Sequence of chain 1.A:
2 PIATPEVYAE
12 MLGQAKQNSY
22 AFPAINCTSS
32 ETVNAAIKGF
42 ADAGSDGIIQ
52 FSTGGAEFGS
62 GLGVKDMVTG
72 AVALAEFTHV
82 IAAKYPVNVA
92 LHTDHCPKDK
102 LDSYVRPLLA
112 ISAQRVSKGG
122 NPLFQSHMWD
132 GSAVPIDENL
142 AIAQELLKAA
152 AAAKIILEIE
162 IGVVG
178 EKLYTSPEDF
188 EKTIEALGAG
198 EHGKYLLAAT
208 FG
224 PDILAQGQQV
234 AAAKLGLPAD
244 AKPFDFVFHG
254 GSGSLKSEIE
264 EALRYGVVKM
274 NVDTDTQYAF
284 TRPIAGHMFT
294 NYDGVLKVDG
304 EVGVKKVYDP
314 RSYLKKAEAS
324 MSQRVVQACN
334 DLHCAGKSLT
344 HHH

A small-molecule ligand and the protein it binds are described below.
Small molecule (SMILES): O=C(O)c1ccc2cccc(O)c2n1

Binding-site contacts:
Ligand atom C09 contacts residue LEU180 of chain 1.A at 4.0 Å (hydrophobic).
Ligand atom C04 contacts residue ZN1 of chain 1.B at 2.8 Å.
Ligand atom C02 contacts residue ZN1 of chain 1.B at 2.8 Å.
Ligand atom C02 contacts residue HIS96 of chain 1.A at 3.9 Å.
Ligand atom C04 contacts residue HIS252 of chain 1.A at 4.2 Å.
Ligand atom N05 contacts residue HIS96 of chain 1.A at 3.6 Å.
Ligand atom C11 contacts residue ZN1 of chain 1.B at 3.0 Å.
Ligand atom N05 contacts residue ZN1 of chain 1.B at 2.0 Å.
Ligand atom C09 contacts residue VAL165 of chain 1.A at 4.2 Å (hydrophobic).
Ligand atom C08 contacts residue LYS179 of chain 1.A at 4.1 Å.
Ligand atom N05 contacts residue HIS252 of chain 1.A at 3.6 Å.
Ligand atom C06 contacts residue ZN1 of chain 1.B at 2.9 Å.
Ligand atom O12 contacts residue GLU161 of chain 1.A at 2.5 Å (salt-bridge).
Ligand atom C10 contacts residue THR207 of chain 1.A at 3.9 Å.
Ligand atom C09 contacts residue LYS179 of chain 1.A at 3.9 Å.
Ligand atom C10 contacts residue VAL165 of chain 1.A at 4.2 Å (hydrophobic).
Ligand atom C04 contacts residue GLY253 of chain 1.A at 3.9 Å.
Ligand atom C02 contacts residue GLY253 of chain 1.A at 4.1 Å.
Ligand atom C10 contacts residue LEU180 of chain 1.A at 4.1 Å (hydrophobic).
Ligand atom C06 contacts residue HIS252 of chain 1.A at 3.9 Å.
Ligand atom C08 contacts residue GLU178 of chain 1.A at 3.5 Å.
Ligand atom O01 contacts residue ZN1 of chain 1.B at 4.0 Å.
Ligand atom C11 contacts residue HIS96 of chain 1.A at 4.1 Å.
Ligand atom C14 contacts residue GLY253 of chain 1.A at 3.7 Å.
Ligand atom O03 contacts residue ZN1 of chain 1.B at 2.1 Å.
Ligand atom C11 contacts residue GLU161 of chain 1.A at 3.4 Å.
Ligand atom C08 contacts residue THR207 of chain 1.A at 3.9 Å.
Ligand atom N05 contacts residue GLY253 of chain 1.A at 4.2 Å.
Ligand atom O03 contacts residue HIS96 of chain 1.A at 2.9 Å (h-bond).
Ligand atom C10 contacts residue GLU161 of chain 1.A at 3.5 Å.
Ligand atom C07 contacts residue ZN1 of chain 1.B at 4.2 Å.
Ligand atom C13 contacts residue GLY253 of chain 1.A at 4.0 Å.
Ligand atom O12 contacts residue HIS252 of chain 1.A at 3.2 Å (h-bond).
Ligand atom C02 contacts residue HIS252 of chain 1.A at 4.2 Å.
Ligand atom O03 contacts residue HIS252 of chain 1.A at 3.2 Å (h-bond).
Ligand atom C11 contacts residue HIS252 of chain 1.A at 3.9 Å.
Ligand atom C14 contacts residue ZN1 of chain 1.B at 4.2 Å.
Ligand atom C09 contacts residue THR207 of chain 1.A at 3.8 Å.
Ligand atom O12 contacts residue HIS96 of chain 1.A at 3.0 Å.
Ligand atom O12 contacts residue ZN1 of chain 1.B at 2.2 Å.